A small-molecule ligand and the protein it binds are described below.
Small molecule (SMILES): CC(=O)N[C@@H]1[C@@H](O)[C@H](O)[C@@H](CO)O[C@H]1O

Binding-site contacts:
Ligand atom C3 contacts residue ASN67 of chain 27.E at 3.6 Å.
Ligand atom C8 contacts residue ASN67 of chain 27.E at 3.6 Å.
Ligand atom C7 contacts residue MET118 of chain 27.E at 3.8 Å (hydrophobic).
Ligand atom O7 contacts residue MET118 of chain 27.E at 3.5 Å.
Ligand atom O7 contacts residue ASN67 of chain 27.E at 4.5 Å.
Ligand atom C2 contacts residue ASN67 of chain 27.E at 2.4 Å.
Ligand atom C8 contacts residue PHE90 of chain 27.E at 4.4 Å (hydrophobic).
Ligand atom O5 contacts residue ASN67 of chain 27.E at 2.4 Å (h-bond).
Ligand atom C5 contacts residue ASN67 of chain 27.E at 3.7 Å.
Ligand atom C4 contacts residue ASN67 of chain 27.E at 4.2 Å.
Ligand atom N2 contacts residue ASN67 of chain 27.E at 3.3 Å (h-bond).
Ligand atom C7 contacts residue ASN67 of chain 27.E at 3.8 Å.
Ligand atom O7 contacts residue ARG89 of chain 27.E at 4.2 Å.
Ligand atom O3 contacts residue ASN67 of chain 27.E at 3.8 Å.
Ligand atom C1 contacts residue ASN67 of chain 27.E at 1.4 Å.
Ligand atom C8 contacts residue MET118 of chain 27.E at 4.1 Å (hydrophobic).

Sequence of chain 27.E:
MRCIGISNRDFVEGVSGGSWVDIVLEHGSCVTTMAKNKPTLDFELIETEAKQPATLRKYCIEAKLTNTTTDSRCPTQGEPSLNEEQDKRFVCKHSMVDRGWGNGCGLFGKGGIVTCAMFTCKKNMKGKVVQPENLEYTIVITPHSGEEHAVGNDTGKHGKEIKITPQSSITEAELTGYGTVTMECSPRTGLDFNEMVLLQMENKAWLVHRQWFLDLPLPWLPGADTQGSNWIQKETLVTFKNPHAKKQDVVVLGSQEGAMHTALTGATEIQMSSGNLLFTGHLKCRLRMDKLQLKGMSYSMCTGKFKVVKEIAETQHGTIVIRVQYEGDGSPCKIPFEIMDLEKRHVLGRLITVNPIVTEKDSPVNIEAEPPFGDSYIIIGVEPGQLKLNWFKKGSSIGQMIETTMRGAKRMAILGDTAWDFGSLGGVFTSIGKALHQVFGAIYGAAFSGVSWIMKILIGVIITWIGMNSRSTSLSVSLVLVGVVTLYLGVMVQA